Sequence of chain 1.B:
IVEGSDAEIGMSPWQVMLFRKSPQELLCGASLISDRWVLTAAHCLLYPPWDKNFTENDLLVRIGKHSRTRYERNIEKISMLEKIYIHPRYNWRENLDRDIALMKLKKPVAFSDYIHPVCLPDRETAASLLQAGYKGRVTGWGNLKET

Binding-site contacts:
Ligand atom CD1 contacts residue ILE78 of chain 1.B at 3.5 Å (hydrophobic).
Ligand atom CD1 contacts residue GLN24 of chain 1.B at 3.8 Å.
Ligand atom O2 contacts residue GLU76 of chain 1.B at 3.6 Å.
Ligand atom O2 contacts residue TYR71 of chain 1.B at 2.9 Å (h-bond).
Ligand atom CD1 contacts residue LEU60 of chain 1.B at 3.5 Å (hydrophobic).
Ligand atom O contacts residue TYR71 of chain 1.B at 3.9 Å.
Ligand atom O3 contacts residue LYS77 of chain 1.B at 3.4 Å.
Ligand atom CG contacts residue TYR71 of chain 1.B at 3.9 Å (hydrophobic).
Ligand atom OE1 contacts residue ARG70 of chain 1.B at 3.1 Å.
Ligand atom OE1 contacts residue TYR71 of chain 1.B at 3.1 Å (h-bond).
Ligand atom OD2 contacts residue THR69 of chain 1.B at 3.8 Å.
Ligand atom O2 contacts residue ILE78 of chain 1.B at 3.7 Å.
Ligand atom OD1 contacts residue ARG68 of chain 1.B at 3.6 Å (salt-bridge).
Ligand atom O contacts residue LEU60 of chain 1.B at 3.5 Å.
Ligand atom CG2 contacts residue ARG62 of chain 1.B at 3.9 Å.
Ligand atom O contacts residue GLN24 of chain 1.B at 3.9 Å.
Ligand atom CB contacts residue THR69 of chain 1.B at 3.5 Å.
Ligand atom CD2 contacts residue PHE19 of chain 1.B at 3.5 Å (hydrophobic).
Ligand atom CE1 contacts residue ILE78 of chain 1.B at 3.5 Å (hydrophobic).
Ligand atom CG contacts residue TYR71 of chain 1.B at 3.9 Å (hydrophobic).
Ligand atom CZ contacts residue LEU26 of chain 1.B at 3.4 Å (hydrophobic).
Ligand atom O1 contacts residue LYS77 of chain 1.B at 3.7 Å.
Ligand atom CE2 contacts residue PHE19 of chain 1.B at 3.7 Å (hydrophobic).
Ligand atom N contacts residue THR69 of chain 1.B at 3.0 Å (h-bond).
Ligand atom CG contacts residue PHE19 of chain 1.B at 3.9 Å (hydrophobic).
Ligand atom CB contacts residue TYR71 of chain 1.B at 3.9 Å (hydrophobic).
Ligand atom CD contacts residue TYR71 of chain 1.B at 3.7 Å (hydrophobic).
Ligand atom OD2 contacts residue ARG68 of chain 1.B at 3.2 Å (salt-bridge).
Ligand atom CE2 contacts residue ARG68 of chain 1.B at 3.3 Å.
Ligand atom O contacts residue THR69 of chain 1.B at 3.4 Å.
Ligand atom CD2 contacts residue THR69 of chain 1.B at 3.7 Å.
Ligand atom CA contacts residue THR69 of chain 1.B at 3.8 Å.
Ligand atom S contacts residue ILE78 of chain 1.B at 3.7 Å.
Ligand atom CD contacts residue TYR71 of chain 1.B at 3.6 Å (hydrophobic).
Ligand atom CA contacts residue THR69 of chain 1.B at 3.8 Å.
Ligand atom CG1 contacts residue GLN24 of chain 1.B at 3.6 Å.
Ligand atom CE1 contacts residue LEU26 of chain 1.B at 3.6 Å (hydrophobic).
Ligand atom O3 contacts residue ILE78 of chain 1.B at 2.7 Å (h-bond).
Ligand atom CD2 contacts residue ARG68 of chain 1.B at 3.7 Å.
Ligand atom CE1 contacts residue GLU25 of chain 1.B at 3.6 Å.

The protein below binds the small molecule below.
Small molecule (SMILES): CC[C@H](C)[C@H](NC(=O)[C@H](CCC(=O)O)NC(=O)[C@H](CCC(=O)O)NC(=O)[C@H](Cc1ccccc1)NC(=O)[C@@H](N)CC(=O)O)C(=O)N1CCC[C@H]1C(=O)NCC(=O)N[C@@H](CCC(=O)O)C(=O)N[C@@H](Cc1ccc(OS(=O)(=O)O)cc1)C(=O)N[C@@H](CC(C)C)C(=O)O